Binding-site contacts:
Ligand atom O1B contacts residue GLY206 of chain 1.B at 3.2 Å (h-bond).
Ligand atom C2' contacts residue GLU273 of chain 1.B at 3.4 Å.
Ligand atom N3B contacts residue PO41 of chain 1.Q at 3.7 Å.
Ligand atom C4' contacts residue GLY206 of chain 1.B at 3.4 Å.
Ligand atom O4' contacts residue GLY344 of chain 1.B at 3.4 Å.
Ligand atom C5 contacts residue GLY344 of chain 1.B at 3.5 Å.
Ligand atom O2A contacts residue TYR18 of chain 1.B at 3.4 Å.
Ligand atom O5' contacts residue GLY206 of chain 1.B at 3.6 Å (h-bond).
Ligand atom O2B contacts residue THR17 of chain 1.B at 2.7 Å (h-bond).
Ligand atom C4 contacts residue GLY344 of chain 1.B at 3.4 Å.
Ligand atom N1 contacts residue SER280 of chain 1.B at 2.7 Å (h-bond).
Ligand atom O1B contacts residue PO41 of chain 1.Q at 3.0 Å (h-bond).
Ligand atom C5' contacts residue GLY206 of chain 1.B at 3.6 Å.
Ligand atom O2B contacts residue TYR18 of chain 1.B at 2.8 Å (h-bond).
Ligand atom O3' contacts residue GLY206 of chain 1.B at 3.5 Å.
Ligand atom O3' contacts residue LYS276 of chain 1.B at 3.4 Å (salt-bridge).
Ligand atom O2' contacts residue GLU273 of chain 1.B at 2.8 Å (salt-bridge).
Ligand atom O1B contacts residue GLY205 of chain 1.B at 3.5 Å.
Ligand atom C8 contacts residue ARG277 of chain 1.B at 3.5 Å.
Ligand atom O3' contacts residue GLY234 of chain 1.B at 3.2 Å.
Ligand atom C2' contacts residue LYS276 of chain 1.B at 3.7 Å.
Ligand atom O4' contacts residue SER345 of chain 1.B at 3.3 Å (h-bond).
Ligand atom O5' contacts residue GLY344 of chain 1.B at 3.4 Å (h-bond).
Ligand atom N7 contacts residue ARG277 of chain 1.B at 3.3 Å (salt-bridge).
Ligand atom O2B contacts residue THR16 of chain 1.B at 3.3 Å (h-bond).
Ligand atom N6 contacts residue ARG347 of chain 1.B at 3.4 Å.
Ligand atom O1A contacts residue GLY344 of chain 1.B at 3.0 Å (h-bond).
Ligand atom N7 contacts residue ARG347 of chain 1.B at 3.7 Å.
Ligand atom C4' contacts residue GLY205 of chain 1.B at 3.6 Å.
Ligand atom PB contacts residue THR17 of chain 1.B at 3.4 Å.
Ligand atom PA contacts residue GLY344 of chain 1.B at 3.7 Å.
Ligand atom O3A contacts residue GLY206 of chain 1.B at 3.5 Å (h-bond).
Ligand atom N1 contacts residue ARG277 of chain 1.B at 3.6 Å.
Ligand atom N9 contacts residue GLY344 of chain 1.B at 3.5 Å (h-bond).
Ligand atom C2 contacts residue SER280 of chain 1.B at 3.3 Å.
Ligand atom N3 contacts residue LYS276 of chain 1.B at 3.5 Å.
Ligand atom O3A contacts residue THR17 of chain 1.B at 3.0 Å (h-bond).
Ligand atom O1A contacts residue GLY343 of chain 1.B at 3.4 Å.
Ligand atom O2' contacts residue LYS276 of chain 1.B at 2.7 Å (salt-bridge).
Ligand atom O5' contacts residue GLY205 of chain 1.B at 3.6 Å.

A small-molecule ligand and the protein it binds are described below.
Small molecule (SMILES): Nc1ncnc2c1ncn2[C@@H]1O[C@H](CO[P](=O)(O)O[P](N)(=O)O)[C@@H](O)[C@H]1O

Sequence of chain 1.B:
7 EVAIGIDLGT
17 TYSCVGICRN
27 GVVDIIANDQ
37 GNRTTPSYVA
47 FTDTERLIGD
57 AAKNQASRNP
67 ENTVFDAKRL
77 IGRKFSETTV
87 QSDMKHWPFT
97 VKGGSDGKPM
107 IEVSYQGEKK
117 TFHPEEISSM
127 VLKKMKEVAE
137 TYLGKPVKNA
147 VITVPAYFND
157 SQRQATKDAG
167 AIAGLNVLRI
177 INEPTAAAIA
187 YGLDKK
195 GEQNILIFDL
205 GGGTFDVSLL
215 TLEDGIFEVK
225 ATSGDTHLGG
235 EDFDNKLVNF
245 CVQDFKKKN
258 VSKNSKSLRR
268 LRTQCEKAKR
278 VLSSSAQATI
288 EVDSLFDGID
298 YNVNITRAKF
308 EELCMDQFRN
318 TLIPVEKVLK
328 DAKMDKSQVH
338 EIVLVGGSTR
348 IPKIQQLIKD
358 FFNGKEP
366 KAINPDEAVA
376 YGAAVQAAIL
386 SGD